Binding-site contacts:
Ligand atom C5 contacts residue ASN717 of chain 1.C at 3.7 Å.
Ligand atom C8 contacts residue THR716 of chain 1.C at 4.2 Å.
Ligand atom O5 contacts residue ASN717 of chain 1.C at 2.4 Å (h-bond).
Ligand atom C1 contacts residue ASN717 of chain 1.C at 1.4 Å.
Ligand atom O5 contacts residue GLN1071 of chain 1.C at 3.7 Å.
Ligand atom C7 contacts residue ASN717 of chain 1.C at 3.4 Å.
Ligand atom C8 contacts residue ASN717 of chain 1.C at 4.5 Å.
Ligand atom C6 contacts residue LEU922 of chain 1.C at 4.3 Å (hydrophobic).
Ligand atom O7 contacts residue GLN1071 of chain 1.C at 3.1 Å (h-bond).
Ligand atom C1 contacts residue GLN1071 of chain 1.C at 3.9 Å.
Ligand atom O4 contacts residue LEU922 of chain 1.C at 4.2 Å.
Ligand atom C7 contacts residue GLN1071 of chain 1.C at 4.0 Å.
Ligand atom O7 contacts residue ASN717 of chain 1.C at 3.5 Å (h-bond).
Ligand atom N2 contacts residue ASN717 of chain 1.C at 2.9 Å (h-bond).
Ligand atom C2 contacts residue ASN717 of chain 1.C at 2.5 Å.
Ligand atom C4 contacts residue ASN717 of chain 1.C at 4.2 Å.
Ligand atom C2 contacts residue GLN1071 of chain 1.C at 4.3 Å.
Ligand atom C3 contacts residue ASN717 of chain 1.C at 3.8 Å.
Ligand atom C5 contacts residue LEU922 of chain 1.C at 4.1 Å (hydrophobic).
Ligand atom O6 contacts residue GLN926 of chain 1.C at 3.6 Å (h-bond).
Ligand atom C6 contacts residue GLN926 of chain 1.C at 4.4 Å.

A small-molecule ligand and the protein it binds are described below.
Small molecule (SMILES): CC(=O)N[C@@H]1[C@@H](O)[C@H](O)[C@@H](CO)O[C@H]1O

Sequence of chain 1.C:
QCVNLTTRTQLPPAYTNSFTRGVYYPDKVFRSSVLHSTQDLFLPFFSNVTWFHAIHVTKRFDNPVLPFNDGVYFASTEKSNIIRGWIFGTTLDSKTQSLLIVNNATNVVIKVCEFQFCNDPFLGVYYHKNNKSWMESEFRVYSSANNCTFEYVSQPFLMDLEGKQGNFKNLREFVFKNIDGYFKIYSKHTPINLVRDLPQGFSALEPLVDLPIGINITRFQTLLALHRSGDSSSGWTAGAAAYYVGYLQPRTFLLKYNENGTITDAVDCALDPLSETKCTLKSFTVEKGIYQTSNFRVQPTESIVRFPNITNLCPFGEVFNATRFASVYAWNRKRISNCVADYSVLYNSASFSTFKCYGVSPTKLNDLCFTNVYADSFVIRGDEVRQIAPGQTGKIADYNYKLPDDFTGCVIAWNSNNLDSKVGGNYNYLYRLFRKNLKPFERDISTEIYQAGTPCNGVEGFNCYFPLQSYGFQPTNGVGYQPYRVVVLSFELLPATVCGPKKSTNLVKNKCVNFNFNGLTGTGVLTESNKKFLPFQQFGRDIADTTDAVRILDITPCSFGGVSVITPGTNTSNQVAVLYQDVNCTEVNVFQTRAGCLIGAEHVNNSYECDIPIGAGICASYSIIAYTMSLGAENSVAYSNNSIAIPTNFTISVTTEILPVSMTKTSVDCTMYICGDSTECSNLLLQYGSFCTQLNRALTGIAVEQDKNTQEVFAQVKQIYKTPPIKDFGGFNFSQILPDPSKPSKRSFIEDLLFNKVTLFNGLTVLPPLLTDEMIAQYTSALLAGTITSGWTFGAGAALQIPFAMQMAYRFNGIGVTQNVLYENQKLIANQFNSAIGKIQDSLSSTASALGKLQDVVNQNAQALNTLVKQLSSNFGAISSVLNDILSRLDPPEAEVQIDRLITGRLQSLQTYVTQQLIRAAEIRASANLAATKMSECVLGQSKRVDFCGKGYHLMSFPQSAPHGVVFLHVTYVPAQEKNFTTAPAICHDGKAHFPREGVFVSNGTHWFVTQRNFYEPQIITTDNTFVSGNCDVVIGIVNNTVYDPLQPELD